Sequence of chain 2.A:
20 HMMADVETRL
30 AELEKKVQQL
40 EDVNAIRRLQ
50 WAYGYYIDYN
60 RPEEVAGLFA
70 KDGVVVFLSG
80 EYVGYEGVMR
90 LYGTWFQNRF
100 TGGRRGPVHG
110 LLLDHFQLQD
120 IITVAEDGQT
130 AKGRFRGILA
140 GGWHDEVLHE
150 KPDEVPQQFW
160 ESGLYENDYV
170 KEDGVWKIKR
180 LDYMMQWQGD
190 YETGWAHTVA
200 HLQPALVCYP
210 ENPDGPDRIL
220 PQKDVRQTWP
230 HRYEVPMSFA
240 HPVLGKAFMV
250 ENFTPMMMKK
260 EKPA

The protein below binds the small molecule below.
Small molecule (SMILES): COc1cc([C@@H](CO)[C@@H](O)c2ccc(O)c(OC)c2)ccc1O

Binding-site contacts:
Ligand atom C1 contacts residue LJU1 of chain 2.E at 0.2 Å.
Ligand atom O1 contacts residue LJU1 of chain 2.E at 0.5 Å (h-bond).
Ligand atom C4 contacts residue LJU1 of chain 2.E at 0.9 Å.
Ligand atom C8 contacts residue LJU1 of chain 2.E at 0.6 Å.
Ligand atom C7 contacts residue LJU1 of chain 2.E at 0.7 Å.
Ligand atom C8 contacts residue GLU160 of chain 2.A at 3.3 Å.
Ligand atom O1 contacts residue PHE76 of chain 2.A at 3.4 Å.
Ligand atom C5 contacts residue LJU1 of chain 2.E at 1.1 Å.
Ligand atom C16 contacts residue LJU1 of chain 2.E at 0.1 Å.
Ligand atom C14 contacts residue HIS114 of chain 2.A at 3.4 Å.
Ligand atom O contacts residue TYR52 of chain 2.A at 2.9 Å (h-bond).
Ligand atom C4 contacts residue GLU160 of chain 2.A at 3.3 Å.
Ligand atom O1 contacts residue GLU160 of chain 2.A at 2.5 Å (salt-bridge).
Ligand atom C10 contacts residue LJU1 of chain 2.E at 0.1 Å.
Ligand atom O contacts residue LJU1 of chain 2.E at 0.3 Å (h-bond).
Ligand atom C contacts residue LJU1 of chain 2.E at 0.4 Å.
Ligand atom C14 contacts residue LJU1 of chain 2.E at 0.5 Å.
Ligand atom C15 contacts residue LJU1 of chain 2.E at 0.3 Å.
Ligand atom O4 contacts residue ARG98 of chain 2.A at 2.7 Å (salt-bridge).
Ligand atom O3 contacts residue HIS200 of chain 2.A at 2.5 Å (h-bond).
Ligand atom C15 contacts residue TYR164 of chain 2.A at 3.4 Å (hydrophobic).
Ligand atom C2 contacts residue LJU1 of chain 2.E at 0.5 Å.
Ligand atom C3 contacts residue LJU1 of chain 2.E at 0.6 Å.
Ligand atom C13 contacts residue LJU1 of chain 2.E at 0.5 Å.
Ligand atom O2 contacts residue HIS114 of chain 2.A at 3.1 Å (h-bond).
Ligand atom C12 contacts residue LJU1 of chain 2.E at 0.4 Å.
Ligand atom C12 contacts residue TRP94 of chain 2.A at 3.4 Å (hydrophobic).
Ligand atom O2 contacts residue LJU1 of chain 2.E at 0.5 Å (h-bond).
Ligand atom O4 contacts residue LJU1 of chain 2.E at 0.3 Å (h-bond).
Ligand atom C16 contacts residue TYR164 of chain 2.A at 3.3 Å (hydrophobic).
Ligand atom C11 contacts residue LJU1 of chain 2.E at 0.3 Å.
Ligand atom O3 contacts residue LJU1 of chain 2.E at 0.2 Å (h-bond).
Ligand atom O1 contacts residue TYR182 of chain 2.A at 3.4 Å.
Ligand atom O3 contacts residue ARG98 of chain 2.A at 3.1 Å (salt-bridge).
Ligand atom C9 contacts residue LJU1 of chain 2.E at 0.4 Å.
Ligand atom O5 contacts residue LJU1 of chain 2.E at 0.2 Å (h-bond).
Ligand atom O contacts residue TYR91 of chain 2.A at 3.2 Å (h-bond).
Ligand atom C6 contacts residue LJU1 of chain 2.E at 0.5 Å.
Ligand atom O5 contacts residue TYR52 of chain 2.A at 2.5 Å (h-bond).
Ligand atom O5 contacts residue TYR164 of chain 2.A at 2.5 Å (h-bond).